This small molecule binds to this protein.
Small molecule (SMILES): N[C@H](CO)COP(=O)(O)O

Binding-site contacts:
Ligand atom O1P contacts residue SER36 of chain 2.B at 2.5 Å (h-bond).
Ligand atom O4P contacts residue SER36 of chain 2.B at 2.5 Å (h-bond).
Ligand atom P contacts residue SER36 of chain 2.B at 1.6 Å.
Ligand atom O3P contacts residue SER36 of chain 2.B at 2.5 Å (h-bond).

Sequence of chain 2.B:
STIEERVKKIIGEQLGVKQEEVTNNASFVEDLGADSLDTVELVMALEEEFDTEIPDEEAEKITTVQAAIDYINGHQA